Binding-site contacts:
Ligand atom C1B contacts residue VAL188 of chain 51.A at 3.8 Å (hydrophobic).
Ligand atom C2C contacts residue TYR197 of chain 51.A at 3.7 Å (hydrophobic).
Ligand atom C1C contacts residue MET221 of chain 51.A at 4.0 Å (hydrophobic).
Ligand atom C3C contacts residue TYR128 of chain 51.A at 3.4 Å (hydrophobic).
Ligand atom C5B contacts residue PHE186 of chain 51.A at 3.9 Å (hydrophobic).
Ligand atom C5 contacts residue MET221 of chain 51.A at 3.6 Å (hydrophobic).
Ligand atom C4B contacts residue TYR152 of chain 51.A at 3.8 Å (hydrophobic).
Ligand atom N3A contacts residue PHE186 of chain 51.A at 4.0 Å.
Ligand atom O1 contacts residue MET221 of chain 51.A at 2.5 Å (h-bond).
Ligand atom C5A contacts residue VAL176 of chain 51.A at 3.6 Å (hydrophobic).
Ligand atom N3A contacts residue ALA24 of chain 51.C at 3.8 Å.
Ligand atom O1B contacts residue ILE104 of chain 51.A at 3.9 Å.
Ligand atom C5B contacts residue MET224 of chain 51.A at 3.8 Å (hydrophobic).
Ligand atom N3A contacts residue TYR152 of chain 51.A at 3.5 Å.
Ligand atom C1B contacts residue TYR128 of chain 51.A at 3.6 Å (hydrophobic).
Ligand atom C5C contacts residue VAL188 of chain 51.A at 4.1 Å (hydrophobic).
Ligand atom C5A contacts residue ALA150 of chain 51.A at 4.0 Å (hydrophobic).
Ligand atom C4C contacts residue VAL188 of chain 51.A at 3.7 Å (hydrophobic).
Ligand atom C4 contacts residue LEU106 of chain 51.A at 3.5 Å (hydrophobic).
Ligand atom O1B contacts residue TYR128 of chain 51.A at 3.4 Å (h-bond).
Ligand atom C5C contacts residue VAL191 of chain 51.A at 3.8 Å (hydrophobic).
Ligand atom C3B contacts residue TYR152 of chain 51.A at 3.7 Å (hydrophobic).
Ligand atom C3B contacts residue VAL188 of chain 51.A at 3.8 Å (hydrophobic).
Ligand atom C2B contacts residue VAL188 of chain 51.A at 3.5 Å (hydrophobic).
Ligand atom N2 contacts residue MET221 of chain 51.A at 3.4 Å (h-bond).
Ligand atom C2C contacts residue MET221 of chain 51.A at 4.0 Å (hydrophobic).
Ligand atom O1A contacts residue PHE186 of chain 51.A at 3.0 Å.
Ligand atom C5A contacts residue PHE186 of chain 51.A at 3.5 Å (hydrophobic).
Ligand atom C4C contacts residue VAL191 of chain 51.A at 3.0 Å (hydrophobic).
Ligand atom C1C contacts residue TYR128 of chain 51.A at 3.9 Å (hydrophobic).
Ligand atom C4A contacts residue PRO174 of chain 51.A at 3.1 Å (hydrophobic).
Ligand atom C4B contacts residue PHE186 of chain 51.A at 3.6 Å (hydrophobic).
Ligand atom C6B contacts residue ILE104 of chain 51.A at 3.6 Å (hydrophobic).
Ligand atom C5B contacts residue TYR128 of chain 51.A at 4.0 Å (hydrophobic).
Ligand atom C1B contacts residue ILE104 of chain 51.A at 4.0 Å (hydrophobic).
Ligand atom C1C contacts residue LEU106 of chain 51.A at 4.0 Å (hydrophobic).
Ligand atom C2A contacts residue TYR152 of chain 51.A at 3.6 Å (hydrophobic).
Ligand atom C2A contacts residue PHE186 of chain 51.A at 3.3 Å (hydrophobic).
Ligand atom N3A contacts residue PRO174 of chain 51.A at 3.7 Å.
Ligand atom C6B contacts residue TYR128 of chain 51.A at 3.3 Å (hydrophobic).

This protein binds this small molecule.
Small molecule (SMILES): Cc1cc(CCCCCOc2ccc(C3=NCCO3)cc2)on1

Sequence of chain 51.A:
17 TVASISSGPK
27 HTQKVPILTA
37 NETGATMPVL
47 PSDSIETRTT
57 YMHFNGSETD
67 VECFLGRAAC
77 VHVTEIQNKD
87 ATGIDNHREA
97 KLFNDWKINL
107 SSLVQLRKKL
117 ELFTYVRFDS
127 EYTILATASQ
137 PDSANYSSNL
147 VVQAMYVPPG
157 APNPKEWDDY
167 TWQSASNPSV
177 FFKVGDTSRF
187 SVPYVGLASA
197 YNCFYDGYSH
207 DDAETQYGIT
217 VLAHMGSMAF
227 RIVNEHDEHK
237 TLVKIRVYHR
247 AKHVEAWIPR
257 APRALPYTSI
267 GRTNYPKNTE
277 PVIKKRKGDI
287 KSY

Sequence of chain 51.C:
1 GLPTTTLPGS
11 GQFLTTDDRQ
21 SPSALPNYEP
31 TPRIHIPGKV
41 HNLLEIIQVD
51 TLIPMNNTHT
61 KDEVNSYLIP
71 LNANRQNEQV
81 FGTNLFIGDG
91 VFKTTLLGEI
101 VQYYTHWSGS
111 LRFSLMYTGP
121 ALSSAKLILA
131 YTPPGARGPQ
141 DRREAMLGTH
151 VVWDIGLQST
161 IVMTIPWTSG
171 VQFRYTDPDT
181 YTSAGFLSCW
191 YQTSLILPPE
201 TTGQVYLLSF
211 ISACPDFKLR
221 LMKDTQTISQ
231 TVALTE